The small molecule below binds the protein below.
Small molecule (SMILES): CC(=O)N[C@H]1[C@H]([C@H](O)[C@H](O)CO)O[C@@](O)(C(=O)O)C[C@@H]1O

Sequence of chain 5.A:
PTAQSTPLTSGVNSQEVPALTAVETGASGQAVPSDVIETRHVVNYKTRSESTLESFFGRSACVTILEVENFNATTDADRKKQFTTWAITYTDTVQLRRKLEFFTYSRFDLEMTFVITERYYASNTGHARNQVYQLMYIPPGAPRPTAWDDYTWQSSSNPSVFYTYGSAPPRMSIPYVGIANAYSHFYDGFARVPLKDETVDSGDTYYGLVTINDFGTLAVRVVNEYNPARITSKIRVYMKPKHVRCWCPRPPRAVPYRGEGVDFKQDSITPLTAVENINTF

Binding-site contacts:
Ligand atom C3 contacts residue PRO252 of chain 5.A at 3.9 Å (hydrophobic).
Ligand atom C11 contacts residue ARG143 of chain 1.A at 4.0 Å.
Ligand atom O1B contacts residue SER147 of chain 1.A at 3.1 Å (h-bond).
Ligand atom C7 contacts residue TYR145 of chain 1.A at 3.8 Å (hydrophobic).
Ligand atom O1A contacts residue PRO252 of chain 5.A at 3.3 Å.
Ligand atom C1 contacts residue ALA146 of chain 1.A at 3.9 Å (hydrophobic).
Ligand atom O4 contacts residue TYR250 of chain 5.A at 3.4 Å.
Ligand atom O10 contacts residue TYR250 of chain 5.A at 2.7 Å (h-bond).
Ligand atom C5 contacts residue TYR145 of chain 1.A at 3.3 Å (hydrophobic).
Ligand atom C11 contacts residue TYR145 of chain 1.A at 3.7 Å (hydrophobic).
Ligand atom C8 contacts residue ALA146 of chain 1.A at 4.4 Å (hydrophobic).
Ligand atom O8 contacts residue ALA146 of chain 1.A at 3.3 Å.
Ligand atom O1A contacts residue ALA146 of chain 1.A at 4.2 Å.
Ligand atom O1A contacts residue SER147 of chain 1.A at 2.8 Å (h-bond).
Ligand atom C1 contacts residue PRO252 of chain 5.A at 4.1 Å (hydrophobic).
Ligand atom C11 contacts residue TYR250 of chain 5.A at 3.7 Å (hydrophobic).
Ligand atom O4 contacts residue ASN251 of chain 5.A at 4.2 Å.
Ligand atom C6 contacts residue TYR145 of chain 1.A at 3.4 Å (hydrophobic).
Ligand atom C6 contacts residue ALA146 of chain 1.A at 4.2 Å (hydrophobic).
Ligand atom C9 contacts residue TYR145 of chain 1.A at 4.2 Å (hydrophobic).
Ligand atom N5 contacts residue TYR145 of chain 1.A at 2.6 Å (h-bond).
Ligand atom N5 contacts residue TYR250 of chain 5.A at 4.4 Å.
Ligand atom O4 contacts residue TYR145 of chain 1.A at 4.2 Å.
Ligand atom C10 contacts residue TYR145 of chain 1.A at 3.6 Å (hydrophobic).
Ligand atom O1B contacts residue ASN148 of chain 1.A at 4.3 Å.
Ligand atom O4 contacts residue PRO252 of chain 5.A at 3.8 Å.
Ligand atom C4 contacts residue TYR145 of chain 1.A at 3.6 Å (hydrophobic).
Ligand atom C4 contacts residue PRO252 of chain 5.A at 3.8 Å (hydrophobic).
Ligand atom C10 contacts residue TYR250 of chain 5.A at 3.5 Å (hydrophobic).
Ligand atom O1B contacts residue ALA146 of chain 1.A at 3.2 Å.
Ligand atom C1 contacts residue SER147 of chain 1.A at 3.6 Å.

Sequence of chain 1.A:
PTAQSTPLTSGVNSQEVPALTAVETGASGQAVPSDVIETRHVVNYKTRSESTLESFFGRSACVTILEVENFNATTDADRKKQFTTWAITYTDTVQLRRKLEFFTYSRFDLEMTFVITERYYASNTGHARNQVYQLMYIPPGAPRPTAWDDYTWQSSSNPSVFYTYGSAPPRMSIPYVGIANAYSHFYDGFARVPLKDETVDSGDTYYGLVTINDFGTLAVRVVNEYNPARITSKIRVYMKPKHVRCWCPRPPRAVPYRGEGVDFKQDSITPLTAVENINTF